The small molecule below binds the protein below.
Small molecule (SMILES): CCCCCCC(C)(C)c1cc(O)c2c(c1)OC(C)(C)[C@@H]1CC=C(C(=O)O)C[C@@H]21

Binding-site contacts:
Ligand atom C25 contacts residue VAL140 of chain 1.A at 3.9 Å (hydrophobic).
Ligand atom O1 contacts residue MET149 of chain 1.A at 3.5 Å.
Ligand atom C21 contacts residue LEU154 of chain 1.A at 4.1 Å (hydrophobic).
Ligand atom C23 contacts residue LEU154 of chain 1.A at 3.6 Å (hydrophobic).
Ligand atom O15 contacts residue CYS86 of chain 1.A at 3.5 Å.
Ligand atom C4 contacts residue CYS86 of chain 1.A at 4.0 Å (hydrophobic).
Ligand atom O27 contacts residue SER143 of chain 1.A at 2.8 Å (h-bond).
Ligand atom C16 contacts residue SER143 of chain 1.A at 3.7 Å.
Ligand atom O15 contacts residue ARG89 of chain 1.A at 3.4 Å.
Ligand atom C16 contacts residue PHE65 of chain 1.A at 3.1 Å (hydrophobic).
Ligand atom C11 contacts residue HIS67 of chain 1.A at 4.1 Å.
Ligand atom C20 contacts residue MET165 of chain 1.A at 4.0 Å (hydrophobic).
Ligand atom C11 contacts residue PHE65 of chain 1.A at 4.0 Å (hydrophobic).
Ligand atom C17 contacts residue LEU56 of chain 1.A at 4.1 Å (hydrophobic).
Ligand atom C4 contacts residue ILE142 of chain 1.A at 3.9 Å (hydrophobic).
Ligand atom C29 contacts residue LEU157 of chain 1.A at 3.9 Å (hydrophobic).
Ligand atom C18 contacts residue CYS86 of chain 1.A at 4.0 Å (hydrophobic).
Ligand atom C21 contacts residue CYS86 of chain 1.A at 3.7 Å (hydrophobic).
Ligand atom C22 contacts residue CYS86 of chain 1.A at 3.6 Å (hydrophobic).
Ligand atom C28 contacts residue PHE83 of chain 1.A at 3.9 Å (hydrophobic).
Ligand atom C10 contacts residue PHE65 of chain 1.A at 4.0 Å (hydrophobic).
Ligand atom C24 contacts residue MET149 of chain 1.A at 4.0 Å (hydrophobic).
Ligand atom O26 contacts residue LYS66 of chain 1.A at 2.7 Å (salt-bridge).
Ligand atom O27 contacts residue PHE65 of chain 1.A at 3.2 Å.
Ligand atom C24 contacts residue LEU154 of chain 1.A at 3.8 Å (hydrophobic).
Ligand atom C7 contacts residue CYS86 of chain 1.A at 3.9 Å (hydrophobic).
Ligand atom C24 contacts residue VAL140 of chain 1.A at 3.7 Å (hydrophobic).
Ligand atom C5 contacts residue CYS86 of chain 1.A at 3.6 Å (hydrophobic).
Ligand atom O26 contacts residue PHE65 of chain 1.A at 2.7 Å.
Ligand atom C23 contacts residue ILE82 of chain 1.A at 4.0 Å (hydrophobic).
Ligand atom C3 contacts residue ILE142 of chain 1.A at 3.9 Å (hydrophobic).
Ligand atom C17 contacts residue MET149 of chain 1.A at 4.0 Å (hydrophobic).
Ligand atom C24 contacts residue ILE142 of chain 1.A at 4.1 Å (hydrophobic).
Ligand atom C18 contacts residue ILE82 of chain 1.A at 3.8 Å (hydrophobic).
Ligand atom C16 contacts residue LYS66 of chain 1.A at 3.9 Å.
Ligand atom C25 contacts residue ILE142 of chain 1.A at 4.1 Å (hydrophobic).
Ligand atom O26 contacts residue HIS67 of chain 1.A at 3.4 Å (h-bond).
Ligand atom C6 contacts residue CYS86 of chain 1.A at 3.5 Å (hydrophobic).
Ligand atom C29 contacts residue PHE161 of chain 1.A at 3.8 Å (hydrophobic).
Ligand atom C18 contacts residue GLY85 of chain 1.A at 3.9 Å.

Sequence of chain 1.A:
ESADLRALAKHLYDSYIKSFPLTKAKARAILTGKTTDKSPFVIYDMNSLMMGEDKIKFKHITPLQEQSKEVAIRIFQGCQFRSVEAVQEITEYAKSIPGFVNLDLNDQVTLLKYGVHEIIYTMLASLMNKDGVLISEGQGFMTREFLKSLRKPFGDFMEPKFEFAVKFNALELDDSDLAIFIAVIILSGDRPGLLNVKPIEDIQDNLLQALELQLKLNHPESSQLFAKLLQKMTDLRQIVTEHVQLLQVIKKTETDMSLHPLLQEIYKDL